Sequence of chain 1.C:
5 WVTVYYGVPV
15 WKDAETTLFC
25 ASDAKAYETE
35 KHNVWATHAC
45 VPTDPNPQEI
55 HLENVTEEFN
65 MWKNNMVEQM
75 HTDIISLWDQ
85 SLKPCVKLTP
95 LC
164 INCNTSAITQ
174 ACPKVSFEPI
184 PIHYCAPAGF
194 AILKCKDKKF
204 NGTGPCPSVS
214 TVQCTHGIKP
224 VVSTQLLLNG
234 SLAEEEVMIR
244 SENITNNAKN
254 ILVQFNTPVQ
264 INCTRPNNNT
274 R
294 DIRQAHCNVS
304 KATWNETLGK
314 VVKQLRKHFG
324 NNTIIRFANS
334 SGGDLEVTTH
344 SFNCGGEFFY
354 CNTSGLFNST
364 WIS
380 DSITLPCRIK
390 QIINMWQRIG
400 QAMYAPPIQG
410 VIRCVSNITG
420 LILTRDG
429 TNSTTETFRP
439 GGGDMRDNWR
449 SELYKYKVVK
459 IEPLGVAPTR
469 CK

The protein below binds the small molecule below.
Small molecule (SMILES): CC(=O)N[C@@H]1[C@@H](O)[C@H](O)[C@@H](CO)O[C@H]1O

Binding-site contacts:
Ligand atom C1 contacts residue ASN265 of chain 1.C at 1.4 Å.
Ligand atom C2 contacts residue GLN263 of chain 1.C at 4.1 Å.
Ligand atom N2 contacts residue ASN265 of chain 1.C at 2.7 Å (h-bond).
Ligand atom C3 contacts residue ASN265 of chain 1.C at 3.7 Å.
Ligand atom C5 contacts residue VAL414 of chain 1.C at 4.0 Å (hydrophobic).
Ligand atom C3 contacts residue GLN263 of chain 1.C at 3.4 Å.
Ligand atom C2 contacts residue ASN265 of chain 1.C at 2.3 Å.
Ligand atom C8 contacts residue SER303 of chain 1.C at 3.5 Å.
Ligand atom N2 contacts residue GLN263 of chain 1.C at 4.0 Å.
Ligand atom C1 contacts residue GLN263 of chain 1.C at 4.3 Å.
Ligand atom O5 contacts residue ASN265 of chain 1.C at 2.5 Å (h-bond).
Ligand atom C8 contacts residue ASN265 of chain 1.C at 4.3 Å.
Ligand atom C1 contacts residue ARG412 of chain 1.C at 3.5 Å.
Ligand atom O7 contacts residue ASN265 of chain 1.C at 3.4 Å (h-bond).
Ligand atom C8 contacts residue GLN263 of chain 1.C at 3.4 Å.
Ligand atom C7 contacts residue ASN301 of chain 1.C at 4.0 Å.
Ligand atom C5 contacts residue ARG412 of chain 1.C at 3.5 Å.
Ligand atom O4 contacts residue GLN263 of chain 1.C at 4.3 Å.
Ligand atom C4 contacts residue ASN265 of chain 1.C at 4.2 Å.
Ligand atom C8 contacts residue VAL302 of chain 1.C at 4.0 Å (hydrophobic).
Ligand atom C7 contacts residue ASN265 of chain 1.C at 3.2 Å.
Ligand atom C4 contacts residue GLN263 of chain 1.C at 4.3 Å.
Ligand atom O5 contacts residue VAL414 of chain 1.C at 4.0 Å.
Ligand atom C1 contacts residue VAL414 of chain 1.C at 3.9 Å (hydrophobic).
Ligand atom C5 contacts residue ASN265 of chain 1.C at 3.8 Å.
Ligand atom O3 contacts residue GLN263 of chain 1.C at 4.0 Å.
Ligand atom C6 contacts residue ARG412 of chain 1.C at 3.3 Å.
Ligand atom O6 contacts residue ARG412 of chain 1.C at 2.6 Å (salt-bridge).
Ligand atom O5 contacts residue ARG412 of chain 1.C at 2.6 Å (salt-bridge).
Ligand atom C8 contacts residue ASN301 of chain 1.C at 3.7 Å.
Ligand atom O7 contacts residue ASN301 of chain 1.C at 4.3 Å.